The small molecule below binds the protein below.
Small molecule (SMILES): O=C(NCCOP(=O)(O)O)c1ccc(OC(F)(F)F)cc1

Sequence of chain 2.A:
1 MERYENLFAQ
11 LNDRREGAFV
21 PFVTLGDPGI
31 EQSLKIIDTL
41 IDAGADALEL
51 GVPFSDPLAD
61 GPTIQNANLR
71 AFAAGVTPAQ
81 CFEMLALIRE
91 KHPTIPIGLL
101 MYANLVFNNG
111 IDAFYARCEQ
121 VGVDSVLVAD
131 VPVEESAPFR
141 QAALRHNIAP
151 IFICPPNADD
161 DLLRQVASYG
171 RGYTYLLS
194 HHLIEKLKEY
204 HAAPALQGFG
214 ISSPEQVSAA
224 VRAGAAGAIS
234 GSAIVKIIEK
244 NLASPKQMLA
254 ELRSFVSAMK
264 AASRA

Sequence of chain 2.B:
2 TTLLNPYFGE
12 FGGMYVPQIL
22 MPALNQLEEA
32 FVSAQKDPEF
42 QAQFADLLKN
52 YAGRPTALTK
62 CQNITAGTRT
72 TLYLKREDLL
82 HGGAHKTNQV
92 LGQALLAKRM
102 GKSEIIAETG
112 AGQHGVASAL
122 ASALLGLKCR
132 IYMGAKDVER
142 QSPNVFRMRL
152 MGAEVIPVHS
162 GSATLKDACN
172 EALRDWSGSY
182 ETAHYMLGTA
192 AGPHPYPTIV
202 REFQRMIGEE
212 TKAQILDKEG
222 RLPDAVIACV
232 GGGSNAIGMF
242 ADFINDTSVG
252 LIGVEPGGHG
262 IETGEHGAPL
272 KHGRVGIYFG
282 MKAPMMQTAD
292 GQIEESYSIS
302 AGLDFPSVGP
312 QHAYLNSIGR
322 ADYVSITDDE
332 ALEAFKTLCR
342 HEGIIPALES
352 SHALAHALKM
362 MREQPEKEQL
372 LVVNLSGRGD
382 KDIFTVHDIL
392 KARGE

Binding-site contacts:
Ligand atom C3 contacts residue ASP60 of chain 2.A at 3.5 Å.
Ligand atom C12 contacts residue GLU49 of chain 2.A at 3.4 Å.
Ligand atom P18 contacts residue F6F1 of chain 2.D at 3.6 Å.
Ligand atom C2 contacts residue ALA59 of chain 2.A at 3.5 Å (hydrophobic).
Ligand atom F10 contacts residue ILE153 of chain 2.A at 3.5 Å.
Ligand atom C12 contacts residue TYR175 of chain 2.A at 3.1 Å (hydrophobic).
Ligand atom F11 contacts residue PHE212 of chain 2.A at 3.6 Å.
Ligand atom O14 contacts residue TYR175 of chain 2.A at 2.6 Å (h-bond).
Ligand atom C3 contacts residue F6F1 of chain 2.D at 3.3 Å.
Ligand atom N13 contacts residue F6F1 of chain 2.D at 2.7 Å (h-bond).
Ligand atom O19 contacts residue PHE212 of chain 2.A at 3.4 Å.
Ligand atom C5 contacts residue TYR175 of chain 2.A at 3.6 Å (hydrophobic).
Ligand atom F10 contacts residue LEU127 of chain 2.A at 3.7 Å.
Ligand atom C15 contacts residue GLY234 of chain 2.A at 3.8 Å.
Ligand atom C16 contacts residue TYR175 of chain 2.A at 3.5 Å (hydrophobic).
Ligand atom F9 contacts residue PRO18 of chain 2.B at 3.5 Å.
Ligand atom F10 contacts residue ALA129 of chain 2.A at 3.5 Å.
Ligand atom C2 contacts residue F6F1 of chain 2.D at 3.7 Å.
Ligand atom O20 contacts residue GLY234 of chain 2.A at 3.6 Å.
Ligand atom C6 contacts residue LEU100 of chain 2.A at 3.6 Å (hydrophobic).
Ligand atom C15 contacts residue F6F1 of chain 2.D at 3.2 Å.
Ligand atom F9 contacts residue ALA129 of chain 2.A at 3.2 Å.
Ligand atom P18 contacts residue SER235 of chain 2.A at 3.6 Å.
Ligand atom O20 contacts residue SER235 of chain 2.A at 2.7 Å (h-bond).
Ligand atom C16 contacts residue GLY234 of chain 2.A at 3.7 Å.
Ligand atom O19 contacts residue GLY213 of chain 2.A at 2.8 Å (h-bond).
Ligand atom F9 contacts residue ALA59 of chain 2.A at 3.1 Å.
Ligand atom C15 contacts residue PHE22 of chain 2.A at 3.7 Å (hydrophobic).
Ligand atom C4 contacts residue TYR175 of chain 2.A at 3.7 Å (hydrophobic).
Ligand atom O17 contacts residue F6F1 of chain 2.D at 3.4 Å (h-bond).
Ligand atom O14 contacts residue GLU49 of chain 2.A at 2.5 Å (salt-bridge).
Ligand atom O21 contacts residue SER233 of chain 2.A at 3.8 Å.
Ligand atom O21 contacts residue SER235 of chain 2.A at 3.4 Å (h-bond).
Ligand atom O17 contacts residue PHE212 of chain 2.A at 3.5 Å.
Ligand atom O7 contacts residue ALA59 of chain 2.A at 3.3 Å.
Ligand atom O20 contacts residue F6F1 of chain 2.D at 2.6 Å (h-bond).
Ligand atom C8 contacts residue ALA59 of chain 2.A at 3.8 Å (hydrophobic).
Ligand atom C2 contacts residue ASP60 of chain 2.A at 3.5 Å.
Ligand atom O7 contacts residue ALA129 of chain 2.A at 3.6 Å.
Ligand atom O21 contacts residue GLY234 of chain 2.A at 2.9 Å (h-bond).